This protein binds this small molecule.
Small molecule (SMILES): CC(=O)N[C@@H]1[C@@H](O)[C@H](O)[C@@H](CO)O[C@H]1O

Binding-site contacts:
Ligand atom C2 contacts residue ASN94 of chain 1.B at 2.7 Å.
Ligand atom C4 contacts residue ASN94 of chain 1.B at 4.2 Å.
Ligand atom O5 contacts residue GLN390 of chain 1.B at 4.3 Å.
Ligand atom C7 contacts residue ASN94 of chain 1.B at 4.5 Å.
Ligand atom O6 contacts residue ASN94 of chain 1.B at 4.4 Å.
Ligand atom N2 contacts residue ASN94 of chain 1.B at 3.2 Å (h-bond).
Ligand atom C7 contacts residue PHE363 of chain 1.B at 4.0 Å (hydrophobic).
Ligand atom C6 contacts residue ASN94 of chain 1.B at 4.4 Å.
Ligand atom O5 contacts residue ASN94 of chain 1.B at 2.2 Å (h-bond).
Ligand atom C5 contacts residue ASN94 of chain 1.B at 3.4 Å.
Ligand atom N2 contacts residue PHE363 of chain 1.B at 4.5 Å.
Ligand atom C8 contacts residue PHE363 of chain 1.B at 3.6 Å (hydrophobic).
Ligand atom N2 contacts residue THR388 of chain 1.B at 4.3 Å.
Ligand atom C1 contacts residue ASN94 of chain 1.B at 1.4 Å.
Ligand atom C3 contacts residue ASN94 of chain 1.B at 3.9 Å.
Ligand atom O7 contacts residue PHE363 of chain 1.B at 3.7 Å.

Sequence of chain 1.B:
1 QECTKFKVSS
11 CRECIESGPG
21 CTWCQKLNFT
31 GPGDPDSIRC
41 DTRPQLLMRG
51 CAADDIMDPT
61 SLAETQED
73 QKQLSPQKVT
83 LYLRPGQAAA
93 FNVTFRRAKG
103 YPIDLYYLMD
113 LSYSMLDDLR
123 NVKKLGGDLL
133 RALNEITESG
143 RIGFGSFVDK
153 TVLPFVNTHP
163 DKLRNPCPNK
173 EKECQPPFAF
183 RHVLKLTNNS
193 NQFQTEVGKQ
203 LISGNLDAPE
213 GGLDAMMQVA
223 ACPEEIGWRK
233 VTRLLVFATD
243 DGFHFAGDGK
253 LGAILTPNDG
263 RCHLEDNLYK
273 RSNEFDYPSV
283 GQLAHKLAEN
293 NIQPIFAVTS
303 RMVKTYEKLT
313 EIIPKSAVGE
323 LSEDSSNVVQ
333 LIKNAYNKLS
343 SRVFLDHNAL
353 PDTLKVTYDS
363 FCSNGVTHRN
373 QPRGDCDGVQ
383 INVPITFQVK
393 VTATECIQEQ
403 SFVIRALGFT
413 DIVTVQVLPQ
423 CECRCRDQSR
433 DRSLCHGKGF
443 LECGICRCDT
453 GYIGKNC